Sequence of chain 2.F:
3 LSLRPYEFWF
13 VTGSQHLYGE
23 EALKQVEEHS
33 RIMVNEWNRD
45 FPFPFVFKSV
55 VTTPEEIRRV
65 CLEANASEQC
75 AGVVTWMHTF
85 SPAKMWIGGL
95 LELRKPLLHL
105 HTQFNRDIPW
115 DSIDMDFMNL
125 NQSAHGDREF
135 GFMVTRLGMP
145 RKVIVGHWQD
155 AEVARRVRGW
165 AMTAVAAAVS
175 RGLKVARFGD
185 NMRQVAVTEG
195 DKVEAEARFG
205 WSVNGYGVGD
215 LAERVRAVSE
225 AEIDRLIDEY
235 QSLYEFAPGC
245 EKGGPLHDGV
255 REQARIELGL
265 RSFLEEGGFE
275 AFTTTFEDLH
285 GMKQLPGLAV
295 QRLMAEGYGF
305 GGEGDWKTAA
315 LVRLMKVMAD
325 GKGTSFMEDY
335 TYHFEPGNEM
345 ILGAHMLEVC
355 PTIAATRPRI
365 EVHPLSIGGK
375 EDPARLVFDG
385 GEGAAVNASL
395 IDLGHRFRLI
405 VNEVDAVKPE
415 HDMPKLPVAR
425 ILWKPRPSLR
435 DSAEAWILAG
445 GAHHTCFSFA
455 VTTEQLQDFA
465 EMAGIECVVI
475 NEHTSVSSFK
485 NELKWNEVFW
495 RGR

Sequence of chain 2.C:
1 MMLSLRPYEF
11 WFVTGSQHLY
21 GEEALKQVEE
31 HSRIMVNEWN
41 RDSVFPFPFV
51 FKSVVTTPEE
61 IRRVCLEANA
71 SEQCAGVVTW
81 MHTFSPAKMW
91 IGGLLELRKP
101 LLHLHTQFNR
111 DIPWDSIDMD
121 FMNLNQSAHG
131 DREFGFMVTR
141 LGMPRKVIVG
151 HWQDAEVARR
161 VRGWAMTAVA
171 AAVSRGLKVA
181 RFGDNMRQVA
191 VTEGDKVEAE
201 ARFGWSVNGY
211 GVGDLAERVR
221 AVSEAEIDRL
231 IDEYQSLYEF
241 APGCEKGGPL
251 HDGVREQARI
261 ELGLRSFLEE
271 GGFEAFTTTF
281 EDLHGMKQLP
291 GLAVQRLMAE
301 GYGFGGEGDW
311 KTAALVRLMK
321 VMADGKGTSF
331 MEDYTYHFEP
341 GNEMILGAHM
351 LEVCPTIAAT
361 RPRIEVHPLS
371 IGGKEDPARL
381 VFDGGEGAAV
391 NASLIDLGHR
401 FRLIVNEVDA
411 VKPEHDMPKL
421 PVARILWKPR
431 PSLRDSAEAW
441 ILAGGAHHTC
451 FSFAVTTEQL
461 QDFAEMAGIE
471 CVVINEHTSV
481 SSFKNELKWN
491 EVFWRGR

Binding-site contacts:
Ligand atom C5 contacts residue GLU332 of chain 2.C at 3.1 Å.
Ligand atom C4 contacts residue MN1 of chain 2.N at 3.6 Å.
Ligand atom O1 contacts residue PHE84 of chain 2.F at 3.6 Å.
Ligand atom C2 contacts residue LEU19 of chain 2.F at 3.9 Å (hydrophobic).
Ligand atom O2 contacts residue LEU19 of chain 2.F at 3.5 Å.
Ligand atom C1 contacts residue GLN126 of chain 2.F at 4.4 Å.
Ligand atom O5 contacts residue HIS349 of chain 2.C at 4.3 Å.
Ligand atom O2 contacts residue TYR20 of chain 2.F at 2.6 Å (h-bond).
Ligand atom O4 contacts residue MET350 of chain 2.C at 3.7 Å.
Ligand atom O3 contacts residue TYR20 of chain 2.F at 4.3 Å.
Ligand atom O2 contacts residue ILE371 of chain 2.C at 3.9 Å.
Ligand atom O4 contacts residue MN1 of chain 2.N at 4.3 Å.
Ligand atom O3 contacts residue GLU332 of chain 2.C at 4.2 Å.
Ligand atom C2 contacts residue TYR20 of chain 2.F at 3.4 Å (hydrophobic).
Ligand atom C3 contacts residue TYR20 of chain 2.F at 4.1 Å (hydrophobic).
Ligand atom O1 contacts residue MET186 of chain 2.C at 3.4 Å.
Ligand atom O4 contacts residue PHE280 of chain 2.C at 3.4 Å.
Ligand atom O5 contacts residue HIS447 of chain 2.C at 3.8 Å.
Ligand atom C1 contacts residue PHE84 of chain 2.F at 3.2 Å (hydrophobic).
Ligand atom C3 contacts residue HIS129 of chain 2.F at 4.2 Å.
Ligand atom O3 contacts residue GLN126 of chain 2.F at 4.3 Å.
Ligand atom C5 contacts residue TYR334 of chain 2.C at 3.8 Å (hydrophobic).
Ligand atom C5 contacts residue MN1 of chain 2.N at 2.4 Å.
Ligand atom O3 contacts residue HIS129 of chain 2.F at 3.2 Å (h-bond).
Ligand atom C5 contacts residue GLU307 of chain 2.C at 3.3 Å.
Ligand atom O5 contacts residue MN1 of chain 2.N at 2.3 Å.
Ligand atom O1 contacts residue TYR20 of chain 2.F at 3.1 Å (h-bond).
Ligand atom O5 contacts residue GLU332 of chain 2.C at 2.6 Å (salt-bridge).
Ligand atom C1 contacts residue TYR20 of chain 2.F at 3.2 Å (hydrophobic).
Ligand atom C4 contacts residue GLU307 of chain 2.C at 3.5 Å.
Ligand atom O3 contacts residue PHE84 of chain 2.F at 3.7 Å.
Ligand atom O2 contacts residue GLN126 of chain 2.F at 4.3 Å.
Ligand atom O4 contacts residue GLU307 of chain 2.C at 4.0 Å.
Ligand atom C1 contacts residue MET186 of chain 2.C at 3.7 Å (hydrophobic).
Ligand atom C5 contacts residue HIS349 of chain 2.C at 3.7 Å.
Ligand atom C1 contacts residue LEU19 of chain 2.F at 4.0 Å (hydrophobic).
Ligand atom O1 contacts residue LEU19 of chain 2.F at 3.1 Å.
Ligand atom O5 contacts residue GLU307 of chain 2.C at 3.1 Å (salt-bridge).
Ligand atom C4 contacts residue PHE280 of chain 2.C at 4.2 Å (hydrophobic).
Ligand atom O5 contacts residue HIS448 of chain 2.C at 4.0 Å.

This protein binds this small molecule.
Small molecule (SMILES): OC[C@@H](O)C(O)[C@@H](O)CO